A protein and the small-molecule ligand that binds it are described below.
Small molecule (SMILES): CC(=O)N[C@@H]1[C@@H](O)[C@H](O)[C@@H](CO)O[C@H]1O

Sequence of chain 1.I:
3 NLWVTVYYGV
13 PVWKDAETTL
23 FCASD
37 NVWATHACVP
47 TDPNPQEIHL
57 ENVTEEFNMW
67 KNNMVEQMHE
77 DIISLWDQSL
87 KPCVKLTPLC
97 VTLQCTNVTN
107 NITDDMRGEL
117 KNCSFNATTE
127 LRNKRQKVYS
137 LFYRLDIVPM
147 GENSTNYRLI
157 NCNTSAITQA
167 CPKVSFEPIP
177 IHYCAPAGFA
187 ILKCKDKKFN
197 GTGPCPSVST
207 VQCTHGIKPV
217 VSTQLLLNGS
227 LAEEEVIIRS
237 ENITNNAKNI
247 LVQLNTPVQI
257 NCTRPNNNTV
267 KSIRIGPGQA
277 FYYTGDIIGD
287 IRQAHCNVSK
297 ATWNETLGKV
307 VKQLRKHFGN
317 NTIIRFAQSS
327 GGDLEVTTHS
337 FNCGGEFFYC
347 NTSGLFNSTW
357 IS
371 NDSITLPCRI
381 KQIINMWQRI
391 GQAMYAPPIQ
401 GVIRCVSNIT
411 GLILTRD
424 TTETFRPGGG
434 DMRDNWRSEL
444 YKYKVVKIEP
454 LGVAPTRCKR

Binding-site contacts:
Ligand atom C2 contacts residue ASN107 of chain 1.I at 2.5 Å.
Ligand atom O7 contacts residue ASN107 of chain 1.I at 3.7 Å.
Ligand atom C4 contacts residue ASN107 of chain 1.I at 4.4 Å.
Ligand atom C7 contacts residue ASN107 of chain 1.I at 3.5 Å.
Ligand atom C1 contacts residue ASN107 of chain 1.I at 1.5 Å.
Ligand atom C3 contacts residue ASN107 of chain 1.I at 3.9 Å.
Ligand atom C5 contacts residue ASN107 of chain 1.I at 3.8 Å.
Ligand atom O7 contacts residue ASP286 of chain 1.I at 4.4 Å.
Ligand atom N2 contacts residue ASN107 of chain 1.I at 2.9 Å (h-bond).
Ligand atom O5 contacts residue ASN107 of chain 1.I at 2.5 Å (h-bond).